Sequence of chain 2.B:
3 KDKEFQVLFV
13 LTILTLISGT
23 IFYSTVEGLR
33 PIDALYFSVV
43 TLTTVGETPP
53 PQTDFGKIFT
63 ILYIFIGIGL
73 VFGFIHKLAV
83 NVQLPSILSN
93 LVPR

A protein and the small-molecule ligand that binds it are described below.
Small molecule (SMILES): NCC(=O)O

Binding-site contacts:
Ligand atom OXT contacts residue THR50 of chain 3.B at 4.5 Å.
Ligand atom N contacts residue THR50 of chain 3.B at 3.9 Å.
Ligand atom N contacts residue ASP35 of chain 3.B at 2.6 Å (salt-bridge).
Ligand atom OXT contacts residue LYS59 of chain 2.B at 4.0 Å.
Ligand atom CA contacts residue THR50 of chain 3.B at 4.1 Å.
Ligand atom C contacts residue ASP35 of chain 3.B at 4.3 Å.
Ligand atom N contacts residue TYR38 of chain 3.B at 3.6 Å.
Ligand atom N contacts residue PHE39 of chain 3.B at 3.4 Å (h-bond).
Ligand atom CA contacts residue LEU31 of chain 3.B at 4.1 Å (hydrophobic).
Ligand atom CA contacts residue ASP35 of chain 3.B at 3.5 Å.
Ligand atom OXT contacts residue PRO52 of chain 2.B at 3.7 Å.
Ligand atom OXT contacts residue TYR38 of chain 3.B at 4.4 Å.
Ligand atom CA contacts residue PHE39 of chain 3.B at 4.2 Å (hydrophobic).

Sequence of chain 3.B:
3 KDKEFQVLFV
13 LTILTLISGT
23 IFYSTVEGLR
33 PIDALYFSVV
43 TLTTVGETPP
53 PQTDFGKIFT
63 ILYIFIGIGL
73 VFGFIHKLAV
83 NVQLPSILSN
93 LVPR